Sequence of chain 4.A:
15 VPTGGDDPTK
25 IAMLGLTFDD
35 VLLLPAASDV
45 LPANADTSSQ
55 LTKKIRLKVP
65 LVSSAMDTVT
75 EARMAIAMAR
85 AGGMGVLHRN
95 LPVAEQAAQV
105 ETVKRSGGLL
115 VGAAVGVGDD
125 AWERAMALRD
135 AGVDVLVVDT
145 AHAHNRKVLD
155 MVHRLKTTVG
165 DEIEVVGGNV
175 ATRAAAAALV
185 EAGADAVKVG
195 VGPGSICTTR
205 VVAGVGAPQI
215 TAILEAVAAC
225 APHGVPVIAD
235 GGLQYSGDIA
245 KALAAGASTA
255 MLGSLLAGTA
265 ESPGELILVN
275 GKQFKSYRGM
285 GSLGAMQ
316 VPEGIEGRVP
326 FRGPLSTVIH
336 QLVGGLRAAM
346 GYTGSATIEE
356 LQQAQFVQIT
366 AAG

Sequence of chain 2.A:
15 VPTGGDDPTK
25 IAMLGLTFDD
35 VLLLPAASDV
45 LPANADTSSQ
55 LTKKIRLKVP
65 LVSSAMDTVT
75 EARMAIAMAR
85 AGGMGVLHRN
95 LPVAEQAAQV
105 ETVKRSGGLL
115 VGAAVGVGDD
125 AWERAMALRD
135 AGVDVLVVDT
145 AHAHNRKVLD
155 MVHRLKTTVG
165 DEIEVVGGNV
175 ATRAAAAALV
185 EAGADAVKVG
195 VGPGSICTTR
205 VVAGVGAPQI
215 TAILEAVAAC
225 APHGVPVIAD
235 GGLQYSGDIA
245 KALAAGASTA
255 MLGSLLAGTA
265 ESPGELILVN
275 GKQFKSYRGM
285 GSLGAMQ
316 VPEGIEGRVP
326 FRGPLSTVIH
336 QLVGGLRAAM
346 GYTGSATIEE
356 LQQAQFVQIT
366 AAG

Binding-site contacts:
Ligand atom C8 contacts residue ALA145 of chain 2.A at 3.7 Å (hydrophobic).
Ligand atom C4 contacts residue IMP1 of chain 2.B at 3.4 Å.
Ligand atom C10 contacts residue GLY285 of chain 2.A at 4.2 Å.
Ligand atom C2 contacts residue ASN173 of chain 2.A at 3.5 Å.
Ligand atom C7 contacts residue GLU318 of chain 2.A at 4.4 Å.
Ligand atom C7 contacts residue TYR347 of chain 4.A at 3.8 Å (hydrophobic).
Ligand atom C11 contacts residue IMP1 of chain 2.B at 4.2 Å.
Ligand atom C2 contacts residue GLY194 of chain 2.A at 4.4 Å.
Ligand atom C2 contacts residue THR144 of chain 2.A at 4.2 Å.
Ligand atom C5 contacts residue GLY194 of chain 2.A at 4.1 Å.
Ligand atom C9 contacts residue GLU318 of chain 2.A at 4.2 Å.
Ligand atom N3 contacts residue ALA145 of chain 2.A at 4.4 Å.
Ligand atom C9 contacts residue IMP1 of chain 2.B at 4.2 Å.
Ligand atom C4 contacts residue ALA145 of chain 2.A at 4.0 Å (hydrophobic).
Ligand atom C8 contacts residue TYR347 of chain 4.A at 3.6 Å (hydrophobic).
Ligand atom C7 contacts residue IMP1 of chain 2.B at 3.4 Å.
Ligand atom C7 contacts residue ALA145 of chain 2.A at 3.5 Å (hydrophobic).
Ligand atom C9 contacts residue GLY285 of chain 2.A at 4.3 Å.
Ligand atom C8 contacts residue GLU318 of chain 2.A at 3.6 Å.
Ligand atom C8 contacts residue IMP1 of chain 2.B at 3.9 Å.
Ligand atom C10 contacts residue IMP1 of chain 2.B at 4.3 Å.
Ligand atom N3 contacts residue IMP1 of chain 2.B at 3.8 Å.
Ligand atom C10 contacts residue ALA145 of chain 2.A at 4.4 Å (hydrophobic).
Ligand atom C6 contacts residue IMP1 of chain 2.B at 3.6 Å.
Ligand atom C2 contacts residue IMP1 of chain 2.B at 2.9 Å.
Ligand atom C6 contacts residue ALA145 of chain 2.A at 3.7 Å (hydrophobic).
Ligand atom C11 contacts residue ALA145 of chain 2.A at 4.2 Å (hydrophobic).
Ligand atom N3 contacts residue THR144 of chain 2.A at 4.2 Å.
Ligand atom C5 contacts residue ALA145 of chain 2.A at 4.3 Å (hydrophobic).
Ligand atom BR contacts residue GLU318 of chain 2.A at 3.7 Å.
Ligand atom C9 contacts residue ALA145 of chain 2.A at 4.2 Å (hydrophobic).
Ligand atom C5 contacts residue IMP1 of chain 2.B at 3.3 Å.
Ligand atom N1 contacts residue ASN173 of chain 2.A at 3.4 Å (h-bond).
Ligand atom C8 contacts residue THR203 of chain 2.A at 4.0 Å.
Ligand atom BR contacts residue GLY285 of chain 2.A at 3.8 Å.
Ligand atom C2 contacts residue ASP234 of chain 2.A at 4.5 Å.
Ligand atom N1 contacts residue IMP1 of chain 2.B at 3.3 Å (h-bond).
Ligand atom C7 contacts residue THR203 of chain 2.A at 4.0 Å.
Ligand atom N1 contacts residue GLY194 of chain 2.A at 3.3 Å (h-bond).

The small molecule below binds the protein below.
Small molecule (SMILES): Brc1ccc(-c2c[nH]cn2)cc1